Binding-site contacts:
Ligand atom C5 contacts residue ASN357 of chain 2.A at 3.6 Å.
Ligand atom C5 contacts residue NAG1 of chain 2.G at 3.7 Å.
Ligand atom C8 contacts residue GLU545 of chain 2.A at 4.0 Å.
Ligand atom C8 contacts residue LEU544 of chain 2.A at 3.3 Å (hydrophobic).
Ligand atom C2 contacts residue ASN357 of chain 2.A at 2.6 Å.
Ligand atom C5 contacts residue LEU544 of chain 2.A at 4.1 Å (hydrophobic).
Ligand atom C3 contacts residue ASN357 of chain 2.A at 3.9 Å.
Ligand atom N2 contacts residue GLU545 of chain 2.A at 4.2 Å.
Ligand atom C4 contacts residue NAG1 of chain 2.G at 2.7 Å.
Ligand atom O5 contacts residue ASN357 of chain 2.A at 2.3 Å (h-bond).
Ligand atom O7 contacts residue ASN357 of chain 2.A at 3.3 Å (h-bond).
Ligand atom C3 contacts residue GLU545 of chain 2.A at 4.1 Å.
Ligand atom C5 contacts residue ARG557 of chain 2.A at 3.6 Å.
Ligand atom O3 contacts residue LEU544 of chain 2.A at 4.5 Å.
Ligand atom C2 contacts residue LEU544 of chain 2.A at 3.9 Å (hydrophobic).
Ligand atom C8 contacts residue TRP543 of chain 2.A at 4.2 Å (hydrophobic).
Ligand atom O5 contacts residue ARG557 of chain 2.A at 3.4 Å (salt-bridge).
Ligand atom C1 contacts residue LEU544 of chain 2.A at 4.3 Å (hydrophobic).
Ligand atom O3 contacts residue GLU545 of chain 2.A at 3.5 Å (salt-bridge).
Ligand atom O3 contacts residue NAG1 of chain 2.G at 2.8 Å (h-bond).
Ligand atom O4 contacts residue NAG1 of chain 2.G at 1.4 Å.
Ligand atom C6 contacts residue NAG1 of chain 2.G at 3.8 Å.
Ligand atom O6 contacts residue ARG557 of chain 2.A at 2.8 Å (salt-bridge).
Ligand atom N2 contacts residue LEU544 of chain 2.A at 2.8 Å (h-bond).
Ligand atom C1 contacts residue ARG557 of chain 2.A at 3.8 Å.
Ligand atom C3 contacts residue NAG1 of chain 2.G at 3.6 Å.
Ligand atom C7 contacts residue ASN357 of chain 2.A at 3.4 Å.
Ligand atom C1 contacts residue ASN357 of chain 2.A at 1.5 Å.
Ligand atom N2 contacts residue ASN357 of chain 2.A at 3.1 Å (h-bond).
Ligand atom C7 contacts residue LEU544 of chain 2.A at 3.5 Å (hydrophobic).
Ligand atom C3 contacts residue LEU544 of chain 2.A at 4.1 Å (hydrophobic).
Ligand atom C6 contacts residue ARG557 of chain 2.A at 3.8 Å.
Ligand atom C4 contacts residue ASN357 of chain 2.A at 4.2 Å.

Sequence of chain 2.A:
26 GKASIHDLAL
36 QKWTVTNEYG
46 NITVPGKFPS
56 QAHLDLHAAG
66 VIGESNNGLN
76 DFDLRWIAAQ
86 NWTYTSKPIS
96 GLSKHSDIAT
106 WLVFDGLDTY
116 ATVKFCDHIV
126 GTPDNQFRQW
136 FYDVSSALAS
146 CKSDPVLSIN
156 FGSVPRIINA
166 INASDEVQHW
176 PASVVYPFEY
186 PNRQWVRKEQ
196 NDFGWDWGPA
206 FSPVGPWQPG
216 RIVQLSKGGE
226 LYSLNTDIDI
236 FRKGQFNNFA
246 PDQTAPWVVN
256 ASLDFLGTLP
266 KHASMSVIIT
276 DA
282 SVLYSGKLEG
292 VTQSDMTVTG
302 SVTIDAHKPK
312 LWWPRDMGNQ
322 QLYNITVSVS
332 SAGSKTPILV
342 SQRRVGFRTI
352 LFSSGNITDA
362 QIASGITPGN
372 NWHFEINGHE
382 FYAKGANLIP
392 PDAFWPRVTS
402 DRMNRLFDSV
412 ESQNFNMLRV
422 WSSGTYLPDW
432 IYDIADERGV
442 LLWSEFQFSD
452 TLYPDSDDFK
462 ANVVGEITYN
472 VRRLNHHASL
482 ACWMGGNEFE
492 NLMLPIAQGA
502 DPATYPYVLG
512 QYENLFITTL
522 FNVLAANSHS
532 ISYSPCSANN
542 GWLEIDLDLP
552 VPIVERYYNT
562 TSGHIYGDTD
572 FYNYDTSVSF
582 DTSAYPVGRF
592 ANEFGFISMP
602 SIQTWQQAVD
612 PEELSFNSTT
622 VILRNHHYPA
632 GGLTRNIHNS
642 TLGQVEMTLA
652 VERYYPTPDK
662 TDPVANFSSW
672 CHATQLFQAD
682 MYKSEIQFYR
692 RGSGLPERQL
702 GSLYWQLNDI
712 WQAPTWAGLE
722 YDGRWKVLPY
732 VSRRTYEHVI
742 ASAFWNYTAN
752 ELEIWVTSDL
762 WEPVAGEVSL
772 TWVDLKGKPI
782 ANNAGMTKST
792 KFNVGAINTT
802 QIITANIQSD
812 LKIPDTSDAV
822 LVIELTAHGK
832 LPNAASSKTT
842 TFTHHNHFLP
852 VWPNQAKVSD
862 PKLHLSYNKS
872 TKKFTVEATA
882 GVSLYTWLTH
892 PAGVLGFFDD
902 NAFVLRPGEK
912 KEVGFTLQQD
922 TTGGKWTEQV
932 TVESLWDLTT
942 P

This protein binds this small molecule.
Small molecule (SMILES): CC(=O)N[C@@H]1[C@@H](O)[C@H](O)[C@@H](CO)O[C@H]1O